Sequence of chain 1.A:
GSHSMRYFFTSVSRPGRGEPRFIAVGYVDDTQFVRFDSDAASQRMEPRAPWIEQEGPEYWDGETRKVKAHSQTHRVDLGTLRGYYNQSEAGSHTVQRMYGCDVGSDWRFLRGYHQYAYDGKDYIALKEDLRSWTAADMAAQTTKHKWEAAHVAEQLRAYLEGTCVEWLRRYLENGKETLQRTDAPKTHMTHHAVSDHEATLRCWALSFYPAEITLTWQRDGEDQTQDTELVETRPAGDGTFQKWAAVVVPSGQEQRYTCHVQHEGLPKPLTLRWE

The protein below binds the small molecule below.
Small molecule (SMILES): CC[C@H](C)[C@H](NC(=O)CNC(=O)[C@H](C)NC(=O)[C@H](CC(C)C)NC(=O)[C@H](C)N)C(=O)NCC(=O)N[C@H](C(=O)N[C@@H](CC(C)C)C(=O)N[C@H](C(=O)N[C@H](C(=O)O)C(C)C)[C@@H](C)O)[C@@H](C)CC

Binding-site contacts:
Ligand atom C contacts residue GLU63 of chain 1.A at 3.5 Å.
Ligand atom O contacts residue VAL152 of chain 1.A at 3.1 Å.
Ligand atom N contacts residue GLN155 of chain 1.A at 3.3 Å (h-bond).
Ligand atom CG1 contacts residue TYR116 of chain 1.A at 3.5 Å (hydrophobic).
Ligand atom CD1 contacts residue VAL152 of chain 1.A at 3.2 Å (hydrophobic).
Ligand atom O contacts residue TRP147 of chain 1.A at 3.3 Å.
Ligand atom CA contacts residue TYR7 of chain 1.A at 3.1 Å (hydrophobic).
Ligand atom CD1 contacts residue VAL67 of chain 1.A at 3.4 Å (hydrophobic).
Ligand atom C contacts residue THR143 of chain 1.A at 3.5 Å.
Ligand atom O contacts residue TRP147 of chain 1.A at 2.9 Å (h-bond).
Ligand atom CA contacts residue TYR171 of chain 1.A at 3.4 Å (hydrophobic).
Ligand atom CA contacts residue ASP77 of chain 1.A at 3.3 Å.
Ligand atom O contacts residue HIS70 of chain 1.A at 3.4 Å (h-bond).
Ligand atom N contacts residue GLU63 of chain 1.A at 2.8 Å (salt-bridge).
Ligand atom O contacts residue THR143 of chain 1.A at 2.6 Å (h-bond).
Ligand atom CB contacts residue GLN155 of chain 1.A at 3.3 Å.
Ligand atom OXT contacts residue LYS146 of chain 1.A at 3.5 Å (salt-bridge).
Ligand atom N contacts residue TYR7 of chain 1.A at 3.5 Å (h-bond).
Ligand atom CD1 contacts residue ALA150 of chain 1.A at 3.3 Å (hydrophobic).
Ligand atom O contacts residue LYS66 of chain 1.A at 2.9 Å (salt-bridge).
Ligand atom C contacts residue TYR7 of chain 1.A at 3.1 Å (hydrophobic).
Ligand atom CB contacts residue ASP77 of chain 1.A at 3.5 Å.
Ligand atom CA contacts residue GLU63 of chain 1.A at 3.3 Å.
Ligand atom OG1 contacts residue LYS146 of chain 1.A at 3.2 Å (salt-bridge).
Ligand atom O contacts residue LYS146 of chain 1.A at 3.0 Å (salt-bridge).
Ligand atom C contacts residue ASP77 of chain 1.A at 3.5 Å.
Ligand atom N contacts residue TYR159 of chain 1.A at 3.4 Å.
Ligand atom O contacts residue TYR84 of chain 1.A at 3.0 Å (h-bond).
Ligand atom O contacts residue TYR159 of chain 1.A at 2.6 Å (h-bond).
Ligand atom O contacts residue LYS146 of chain 1.A at 3.5 Å.
Ligand atom CB contacts residue GLU63 of chain 1.A at 3.4 Å.
Ligand atom CD2 contacts residue TYR99 of chain 1.A at 3.3 Å (hydrophobic).
Ligand atom N contacts residue ASP77 of chain 1.A at 2.7 Å (salt-bridge).
Ligand atom N contacts residue TYR171 of chain 1.A at 2.6 Å (h-bond).
Ligand atom O contacts residue TYR7 of chain 1.A at 3.5 Å.
Ligand atom CD2 contacts residue PHE9 of chain 1.A at 3.4 Å (hydrophobic).
Ligand atom N contacts residue TYR7 of chain 1.A at 3.0 Å (h-bond).
Ligand atom CA contacts residue TYR159 of chain 1.A at 3.2 Å (hydrophobic).
Ligand atom N contacts residue TYR99 of chain 1.A at 3.0 Å (h-bond).
Ligand atom CG2 contacts residue ASP77 of chain 1.A at 3.2 Å.